Sequence of chain 1.A:
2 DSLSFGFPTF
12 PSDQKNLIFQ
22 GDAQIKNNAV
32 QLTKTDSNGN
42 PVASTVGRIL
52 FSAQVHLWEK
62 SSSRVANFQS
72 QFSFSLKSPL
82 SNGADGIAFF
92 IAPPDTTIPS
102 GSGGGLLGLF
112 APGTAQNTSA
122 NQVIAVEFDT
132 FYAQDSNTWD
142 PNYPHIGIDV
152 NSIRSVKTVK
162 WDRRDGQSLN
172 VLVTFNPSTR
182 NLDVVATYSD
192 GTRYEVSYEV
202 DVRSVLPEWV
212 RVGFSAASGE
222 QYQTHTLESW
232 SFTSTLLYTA

This protein binds this small molecule.
Small molecule (SMILES): CO[C@H]1O[C@H](CO[C@H]2O[C@H](CO)[C@@H](O)[C@H](O)[C@@H]2O)[C@@H](O)[C@H](O)[C@@H]1O

Binding-site contacts:
Ligand atom O6 contacts residue GLN222 of chain 1.A at 2.9 Å (h-bond).
Ligand atom C5 contacts residue PHE132 of chain 1.A at 3.8 Å (hydrophobic).
Ligand atom C4 contacts residue GLY105 of chain 1.A at 3.9 Å.
Ligand atom C6 contacts residue GLN222 of chain 1.A at 3.7 Å.
Ligand atom O3 contacts residue GLY106 of chain 1.A at 2.9 Å (h-bond).
Ligand atom O2 contacts residue GLY220 of chain 1.A at 3.7 Å.
Ligand atom C1 contacts residue GLU221 of chain 1.A at 3.5 Å.
Ligand atom O4 contacts residue ASN138 of chain 1.A at 3.0 Å (h-bond).
Ligand atom C2 contacts residue ASP136 of chain 1.A at 4.0 Å.
Ligand atom O6 contacts residue SER137 of chain 1.A at 3.7 Å.
Ligand atom O5 contacts residue GLY220 of chain 1.A at 4.0 Å.
Ligand atom C4 contacts residue ASP136 of chain 1.A at 3.4 Å.
Ligand atom O6 contacts residue ALA85 of chain 1.A at 3.6 Å.
Ligand atom C3 contacts residue GLY106 of chain 1.A at 3.8 Å.
Ligand atom C5 contacts residue ASP86 of chain 1.A at 4.0 Å.
Ligand atom O6 contacts residue GLU221 of chain 1.A at 2.9 Å (salt-bridge).
Ligand atom C3 contacts residue SER137 of chain 1.A at 4.0 Å.
Ligand atom O4 contacts residue SER137 of chain 1.A at 3.1 Å.
Ligand atom O6 contacts residue ASP86 of chain 1.A at 2.9 Å (salt-bridge).
Ligand atom C6 contacts residue ASP86 of chain 1.A at 3.4 Å.
Ligand atom O4 contacts residue ASP86 of chain 1.A at 2.6 Å (salt-bridge).
Ligand atom O3 contacts residue ASP136 of chain 1.A at 2.7 Å (salt-bridge).
Ligand atom O2 contacts residue GLY105 of chain 1.A at 3.8 Å.
Ligand atom O3 contacts residue GLY105 of chain 1.A at 3.6 Å.
Ligand atom C6 contacts residue PHE132 of chain 1.A at 3.6 Å (hydrophobic).
Ligand atom C6 contacts residue GLU221 of chain 1.A at 3.9 Å.
Ligand atom C7 contacts residue GLU221 of chain 1.A at 4.0 Å.
Ligand atom C6 contacts residue ALA85 of chain 1.A at 3.8 Å (hydrophobic).
Ligand atom C4 contacts residue ASP86 of chain 1.A at 3.4 Å.
Ligand atom C4 contacts residue GLY106 of chain 1.A at 3.6 Å.
Ligand atom O4 contacts residue ASP136 of chain 1.A at 3.0 Å (salt-bridge).
Ligand atom C7 contacts residue GLN222 of chain 1.A at 3.4 Å.
Ligand atom O4 contacts residue GLY105 of chain 1.A at 4.0 Å.
Ligand atom C3 contacts residue ASP136 of chain 1.A at 2.7 Å.
Ligand atom O5 contacts residue GLU221 of chain 1.A at 3.0 Å (salt-bridge).
Ligand atom O6 contacts residue GLU221 of chain 1.A at 4.0 Å.
Ligand atom O4 contacts residue GLY106 of chain 1.A at 3.2 Å (h-bond).
Ligand atom O5 contacts residue GLU221 of chain 1.A at 3.7 Å.
Ligand atom O6 contacts residue GLY220 of chain 1.A at 3.3 Å (h-bond).
Ligand atom O4 contacts residue PHE132 of chain 1.A at 3.5 Å.